Binding-site contacts:
Ligand atom C8 contacts residue ILE210 of chain 1.B at 4.4 Å (hydrophobic).
Ligand atom C8 contacts residue ASN277 of chain 1.B at 4.3 Å.
Ligand atom O7 contacts residue ASN277 of chain 1.B at 2.6 Å (h-bond).
Ligand atom C2 contacts residue ASN277 of chain 1.B at 2.5 Å.
Ligand atom C1 contacts residue ASN277 of chain 1.B at 1.4 Å.
Ligand atom C5 contacts residue ASN277 of chain 1.B at 3.7 Å.
Ligand atom O7 contacts residue PRO276 of chain 1.B at 4.3 Å.
Ligand atom C4 contacts residue ASN277 of chain 1.B at 4.2 Å.
Ligand atom C3 contacts residue ASN277 of chain 1.B at 3.8 Å.
Ligand atom N2 contacts residue ASN277 of chain 1.B at 2.9 Å (h-bond).
Ligand atom C7 contacts residue ASN277 of chain 1.B at 3.0 Å.
Ligand atom C8 contacts residue PRO276 of chain 1.B at 4.4 Å (hydrophobic).
Ligand atom O5 contacts residue ASN277 of chain 1.B at 2.4 Å (h-bond).

Sequence of chain 1.B:
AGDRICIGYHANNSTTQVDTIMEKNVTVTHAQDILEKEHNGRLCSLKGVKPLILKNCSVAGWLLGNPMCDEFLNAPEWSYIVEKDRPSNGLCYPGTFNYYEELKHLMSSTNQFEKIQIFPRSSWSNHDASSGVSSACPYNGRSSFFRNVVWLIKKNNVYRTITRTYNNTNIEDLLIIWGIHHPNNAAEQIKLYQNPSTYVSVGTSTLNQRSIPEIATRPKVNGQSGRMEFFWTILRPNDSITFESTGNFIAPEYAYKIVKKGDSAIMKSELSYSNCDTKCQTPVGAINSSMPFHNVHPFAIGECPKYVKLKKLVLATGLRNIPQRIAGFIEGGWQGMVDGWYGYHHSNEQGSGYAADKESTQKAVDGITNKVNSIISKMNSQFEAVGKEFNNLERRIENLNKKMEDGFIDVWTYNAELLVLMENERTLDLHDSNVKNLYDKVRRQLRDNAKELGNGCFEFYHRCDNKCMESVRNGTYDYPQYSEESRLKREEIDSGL

This protein binds this small molecule.
Small molecule (SMILES): CC(=O)N[C@@H]1[C@@H](O)[C@H](O)[C@@H](CO)O[C@H]1O